Sequence of chain 1.D:
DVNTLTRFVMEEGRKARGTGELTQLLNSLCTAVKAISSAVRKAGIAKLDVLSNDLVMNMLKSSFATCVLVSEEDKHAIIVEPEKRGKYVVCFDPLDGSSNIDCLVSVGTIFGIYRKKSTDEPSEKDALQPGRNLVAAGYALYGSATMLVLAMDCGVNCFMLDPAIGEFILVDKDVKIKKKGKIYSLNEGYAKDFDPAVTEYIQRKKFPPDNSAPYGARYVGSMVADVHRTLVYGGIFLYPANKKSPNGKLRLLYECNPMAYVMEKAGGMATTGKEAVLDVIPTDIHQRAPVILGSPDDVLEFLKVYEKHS

Sequence of chain 1.B:
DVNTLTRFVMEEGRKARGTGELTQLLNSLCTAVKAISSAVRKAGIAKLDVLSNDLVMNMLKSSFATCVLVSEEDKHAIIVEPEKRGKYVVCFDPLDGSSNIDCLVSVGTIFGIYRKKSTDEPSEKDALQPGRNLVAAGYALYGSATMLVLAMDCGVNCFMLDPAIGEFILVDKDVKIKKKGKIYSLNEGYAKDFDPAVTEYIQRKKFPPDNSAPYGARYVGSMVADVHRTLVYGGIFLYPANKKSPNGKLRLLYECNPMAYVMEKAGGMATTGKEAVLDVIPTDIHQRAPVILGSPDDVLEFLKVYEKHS

This protein binds this small molecule.
Small molecule (SMILES): CCc1cc(S(=O)(=O)NC(=O)Nc2ncc(Br)s2)ccc1-c1ccccc1

Binding-site contacts:
Ligand atom C2 contacts residue ARG23 of chain 1.B at 3.9 Å.
Ligand atom C13 contacts residue LEU31 of chain 1.B at 3.6 Å (hydrophobic).
Ligand atom C5 contacts residue GLY22 of chain 1.B at 3.6 Å.
Ligand atom C9 contacts residue GLY22 of chain 1.B at 3.9 Å.
Ligand atom O15 contacts residue GLY29 of chain 1.B at 3.3 Å (h-bond).
Ligand atom C26 contacts residue GLU21 of chain 1.B at 3.5 Å.
Ligand atom O14 contacts residue GLU30 of chain 1.B at 3.5 Å (salt-bridge).
Ligand atom N6 contacts residue GLY22 of chain 1.B at 3.5 Å (h-bond).
Ligand atom C2 contacts residue 9471 of chain 1.L at 3.8 Å.
Ligand atom C24 contacts residue VAL18 of chain 1.B at 3.2 Å (hydrophobic).
Ligand atom BR2 contacts residue GLY29 of chain 1.D at 3.8 Å.
Ligand atom C13 contacts residue THR32 of chain 1.B at 3.8 Å.
Ligand atom S4 contacts residue 9471 of chain 1.L at 3.7 Å.
Ligand atom BR2 contacts residue MET19 of chain 1.B at 3.8 Å.
Ligand atom O15 contacts residue GLY27 of chain 1.B at 3.6 Å.
Ligand atom O14 contacts residue LEU31 of chain 1.B at 3.1 Å (h-bond).
Ligand atom C21 contacts residue LEU31 of chain 1.B at 3.5 Å (hydrophobic).
Ligand atom O17 contacts residue GLY29 of chain 1.B at 3.5 Å.
Ligand atom S1 contacts residue GLY29 of chain 1.B at 3.4 Å (h-bond).
Ligand atom C8 contacts residue ARG23 of chain 1.B at 3.6 Å.
Ligand atom N3 contacts residue THR28 of chain 1.B at 3.7 Å.
Ligand atom C5 contacts residue GLY29 of chain 1.B at 3.2 Å.
Ligand atom C23 contacts residue GLU21 of chain 1.B at 3.1 Å.
Ligand atom O17 contacts residue THR32 of chain 1.B at 2.8 Å (h-bond).
Ligand atom C24 contacts residue GLU21 of chain 1.B at 3.6 Å.
Ligand atom O15 contacts residue THR28 of chain 1.B at 3.5 Å (h-bond).
Ligand atom O14 contacts residue THR32 of chain 1.B at 3.0 Å (h-bond).
Ligand atom C18 contacts residue GLY22 of chain 1.B at 3.9 Å.
Ligand atom O17 contacts residue GLY22 of chain 1.B at 3.5 Å.
Ligand atom O14 contacts residue GLY29 of chain 1.B at 3.1 Å.
Ligand atom N6 contacts residue GLY27 of chain 1.B at 3.2 Å (h-bond).
Ligand atom C2 contacts residue GLY22 of chain 1.B at 3.8 Å.
Ligand atom N3 contacts residue GLY27 of chain 1.B at 3.2 Å.
Ligand atom C11 contacts residue LEU31 of chain 1.B at 3.5 Å (hydrophobic).
Ligand atom C5 contacts residue GLY27 of chain 1.B at 3.7 Å.
Ligand atom N6 contacts residue GLY29 of chain 1.B at 3.7 Å.
Ligand atom C12 contacts residue THR28 of chain 1.D at 3.6 Å.
Ligand atom N7 contacts residue ARG23 of chain 1.B at 3.6 Å.
Ligand atom N3 contacts residue GLY29 of chain 1.B at 2.9 Å (h-bond).
Ligand atom C12 contacts residue ARG23 of chain 1.B at 3.0 Å.